Binding-site contacts:
Ligand atom C8 contacts residue ALA146 of chain 26.A at 4.4 Å (hydrophobic).
Ligand atom O4 contacts residue ASN251 of chain 30.A at 4.2 Å.
Ligand atom C10 contacts residue TYR145 of chain 26.A at 3.6 Å (hydrophobic).
Ligand atom O4 contacts residue PRO252 of chain 30.A at 3.8 Å.
Ligand atom C11 contacts residue TYR250 of chain 30.A at 3.7 Å (hydrophobic).
Ligand atom O1B contacts residue ASN148 of chain 26.A at 4.3 Å.
Ligand atom C11 contacts residue ARG143 of chain 26.A at 4.0 Å.
Ligand atom C7 contacts residue TYR145 of chain 26.A at 3.8 Å (hydrophobic).
Ligand atom C3 contacts residue PRO252 of chain 30.A at 3.9 Å (hydrophobic).
Ligand atom O1B contacts residue ALA146 of chain 26.A at 3.2 Å.
Ligand atom O10 contacts residue TYR250 of chain 30.A at 2.7 Å (h-bond).
Ligand atom O1A contacts residue PRO252 of chain 30.A at 3.3 Å.
Ligand atom O4 contacts residue TYR250 of chain 30.A at 3.4 Å.
Ligand atom N5 contacts residue TYR250 of chain 30.A at 4.4 Å.
Ligand atom O8 contacts residue ALA146 of chain 26.A at 3.3 Å.
Ligand atom C10 contacts residue TYR250 of chain 30.A at 3.5 Å (hydrophobic).
Ligand atom O1A contacts residue SER147 of chain 26.A at 2.8 Å (h-bond).
Ligand atom C9 contacts residue TYR145 of chain 26.A at 4.2 Å (hydrophobic).
Ligand atom C5 contacts residue TYR145 of chain 26.A at 3.3 Å (hydrophobic).
Ligand atom C4 contacts residue PRO252 of chain 30.A at 3.8 Å (hydrophobic).
Ligand atom C1 contacts residue PRO252 of chain 30.A at 4.1 Å (hydrophobic).
Ligand atom C6 contacts residue ALA146 of chain 26.A at 4.2 Å (hydrophobic).
Ligand atom C6 contacts residue TYR145 of chain 26.A at 3.4 Å (hydrophobic).
Ligand atom O1B contacts residue SER147 of chain 26.A at 3.1 Å (h-bond).
Ligand atom C1 contacts residue ALA146 of chain 26.A at 3.9 Å (hydrophobic).
Ligand atom C1 contacts residue SER147 of chain 26.A at 3.6 Å.
Ligand atom O4 contacts residue TYR145 of chain 26.A at 4.2 Å.
Ligand atom C11 contacts residue TYR145 of chain 26.A at 3.7 Å (hydrophobic).
Ligand atom C4 contacts residue TYR145 of chain 26.A at 3.6 Å (hydrophobic).
Ligand atom O1A contacts residue ALA146 of chain 26.A at 4.2 Å.
Ligand atom N5 contacts residue TYR145 of chain 26.A at 2.6 Å (h-bond).

Sequence of chain 26.A:
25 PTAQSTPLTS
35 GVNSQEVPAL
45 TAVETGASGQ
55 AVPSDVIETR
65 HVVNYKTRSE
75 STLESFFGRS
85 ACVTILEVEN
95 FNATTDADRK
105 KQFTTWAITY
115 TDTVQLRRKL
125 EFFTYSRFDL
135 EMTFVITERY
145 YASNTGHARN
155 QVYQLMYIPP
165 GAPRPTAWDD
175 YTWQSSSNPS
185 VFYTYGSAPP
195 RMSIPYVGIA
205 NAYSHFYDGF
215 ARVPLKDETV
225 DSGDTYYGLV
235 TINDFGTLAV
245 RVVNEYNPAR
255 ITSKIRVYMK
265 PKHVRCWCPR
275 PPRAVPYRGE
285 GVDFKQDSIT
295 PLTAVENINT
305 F

This small molecule binds to this protein.
Small molecule (SMILES): CC(=O)N[C@H]1[C@H]([C@H](O)[C@H](O)CO)O[C@@](O)(C(=O)O)C[C@@H]1O

Sequence of chain 30.A:
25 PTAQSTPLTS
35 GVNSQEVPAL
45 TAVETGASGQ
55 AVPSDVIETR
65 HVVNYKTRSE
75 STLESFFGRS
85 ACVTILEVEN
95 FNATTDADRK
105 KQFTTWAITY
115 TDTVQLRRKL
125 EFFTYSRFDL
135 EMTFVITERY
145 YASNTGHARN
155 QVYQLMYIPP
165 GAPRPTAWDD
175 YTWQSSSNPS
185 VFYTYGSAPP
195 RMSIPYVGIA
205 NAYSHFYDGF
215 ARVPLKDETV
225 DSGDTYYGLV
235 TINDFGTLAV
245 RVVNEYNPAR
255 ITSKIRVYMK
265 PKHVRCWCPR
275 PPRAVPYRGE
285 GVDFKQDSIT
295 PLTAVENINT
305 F